Sequence of chain 1.F:
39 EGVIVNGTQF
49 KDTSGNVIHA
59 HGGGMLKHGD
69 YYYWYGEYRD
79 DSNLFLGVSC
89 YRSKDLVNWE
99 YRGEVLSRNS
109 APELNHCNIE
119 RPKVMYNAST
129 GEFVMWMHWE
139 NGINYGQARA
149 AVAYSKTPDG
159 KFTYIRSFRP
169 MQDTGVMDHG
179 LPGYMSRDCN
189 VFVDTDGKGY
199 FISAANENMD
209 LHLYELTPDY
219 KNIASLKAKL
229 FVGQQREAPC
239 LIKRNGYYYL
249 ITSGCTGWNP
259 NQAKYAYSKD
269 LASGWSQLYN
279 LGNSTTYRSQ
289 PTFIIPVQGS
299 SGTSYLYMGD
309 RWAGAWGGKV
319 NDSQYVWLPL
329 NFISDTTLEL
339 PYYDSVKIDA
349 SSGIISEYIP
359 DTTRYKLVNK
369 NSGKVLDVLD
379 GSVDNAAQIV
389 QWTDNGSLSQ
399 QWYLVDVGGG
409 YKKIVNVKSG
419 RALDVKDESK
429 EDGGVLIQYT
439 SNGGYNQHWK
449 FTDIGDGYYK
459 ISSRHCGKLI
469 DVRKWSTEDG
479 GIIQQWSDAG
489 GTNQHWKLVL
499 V

Binding-site contacts:
Ligand atom C2 contacts residue GLN288 of chain 1.F at 4.1 Å.
Ligand atom O2 contacts residue GLN288 of chain 1.F at 2.8 Å (h-bond).
Ligand atom O4 contacts residue ASP186 of chain 1.F at 4.4 Å.
Ligand atom C1 contacts residue GLY255 of chain 1.F at 4.0 Å.
Ligand atom O6 contacts residue GLY255 of chain 1.F at 3.8 Å.
Ligand atom C3' contacts residue GLU235 of chain 1.F at 3.8 Å.
Ligand atom C2' contacts residue GLU235 of chain 1.F at 4.4 Å.
Ligand atom C1 contacts residue GLU235 of chain 1.F at 3.6 Å.
Ligand atom C2' contacts residue ASN206 of chain 1.F at 3.1 Å.
Ligand atom C5 contacts residue GLY255 of chain 1.F at 4.3 Å.
Ligand atom C2 contacts residue GLU235 of chain 1.F at 4.0 Å.
Ligand atom C1 contacts residue ASP186 of chain 1.F at 4.4 Å.
Ligand atom C4 contacts residue TYR143 of chain 1.F at 4.2 Å (hydrophobic).
Ligand atom C4 contacts residue TRP256 of chain 1.F at 3.7 Å (hydrophobic).
Ligand atom C3' contacts residue GLY255 of chain 1.F at 3.4 Å.
Ligand atom O2 contacts residue ASP186 of chain 1.F at 3.2 Å (salt-bridge).
Ligand atom C6 contacts residue TRP256 of chain 1.F at 4.2 Å (hydrophobic).
Ligand atom O4 contacts residue TYR143 of chain 1.F at 3.6 Å.
Ligand atom O3 contacts residue ASP186 of chain 1.F at 4.1 Å.
Ligand atom C3 contacts residue ARG119 of chain 1.F at 4.3 Å.
Ligand atom C3 contacts residue TRP256 of chain 1.F at 4.0 Å (hydrophobic).
Ligand atom C6 contacts residue TYR143 of chain 1.F at 3.6 Å (hydrophobic).
Ligand atom O2 contacts residue GLU235 of chain 1.F at 3.7 Å.
Ligand atom O5 contacts residue TRP256 of chain 1.F at 4.2 Å.
Ligand atom O2 contacts residue ARG119 of chain 1.F at 3.1 Å (salt-bridge).
Ligand atom C4 contacts residue GLU118 of chain 1.F at 4.0 Å.
Ligand atom O5 contacts residue GLY255 of chain 1.F at 3.4 Å (h-bond).
Ligand atom O4 contacts residue GLU118 of chain 1.F at 3.0 Å (salt-bridge).
Ligand atom C5 contacts residue TRP256 of chain 1.F at 4.0 Å (hydrophobic).
Ligand atom C3 contacts residue GLU118 of chain 1.F at 4.4 Å.
Ligand atom O3 contacts residue ARG119 of chain 1.F at 3.6 Å.
Ligand atom O3 contacts residue GLU118 of chain 1.F at 3.6 Å.
Ligand atom C1' contacts residue ASN206 of chain 1.F at 3.6 Å.
Ligand atom C2 contacts residue ARG119 of chain 1.F at 4.1 Å.
Ligand atom C1' contacts residue GLU235 of chain 1.F at 3.2 Å.
Ligand atom O3 contacts residue TRP310 of chain 1.F at 4.4 Å.
Ligand atom O6 contacts residue TRP256 of chain 1.F at 4.2 Å.
Ligand atom S1 contacts residue ASP186 of chain 1.F at 4.0 Å.
Ligand atom C2 contacts residue ASP186 of chain 1.F at 3.5 Å.
Ligand atom S1 contacts residue GLU235 of chain 1.F at 3.4 Å (salt-bridge).

The small molecule below binds the protein below.
Small molecule (SMILES): CC(C)S[C@@H]1O[C@H](CO)[C@H](O)[C@H](O)[C@H]1O